Sequence of chain 1.G:
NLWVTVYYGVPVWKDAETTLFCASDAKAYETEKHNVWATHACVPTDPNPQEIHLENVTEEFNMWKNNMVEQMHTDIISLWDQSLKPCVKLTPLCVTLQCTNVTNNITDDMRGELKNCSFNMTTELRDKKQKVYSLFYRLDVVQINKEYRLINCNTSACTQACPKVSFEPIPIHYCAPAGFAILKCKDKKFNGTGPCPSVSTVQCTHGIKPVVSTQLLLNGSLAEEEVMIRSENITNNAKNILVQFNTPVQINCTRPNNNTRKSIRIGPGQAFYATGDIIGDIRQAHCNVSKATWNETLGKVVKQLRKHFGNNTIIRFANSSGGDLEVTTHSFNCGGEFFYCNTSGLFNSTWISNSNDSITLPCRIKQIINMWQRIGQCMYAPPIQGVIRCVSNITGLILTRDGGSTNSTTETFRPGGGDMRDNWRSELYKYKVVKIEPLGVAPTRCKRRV

Binding-site contacts:
Ligand atom C8 contacts residue ASN271 of chain 1.G at 4.4 Å.
Ligand atom C6 contacts residue ASN271 of chain 1.G at 4.2 Å.
Ligand atom O5 contacts residue ASN271 of chain 1.G at 2.4 Å (h-bond).
Ligand atom O7 contacts residue ASN271 of chain 1.G at 3.2 Å (h-bond).
Ligand atom C2 contacts residue ASN271 of chain 1.G at 2.5 Å.
Ligand atom O5 contacts residue GLY409 of chain 1.G at 4.3 Å.
Ligand atom C5 contacts residue ASN271 of chain 1.G at 3.7 Å.
Ligand atom C7 contacts residue ASN271 of chain 1.G at 3.2 Å.
Ligand atom N2 contacts residue ASN271 of chain 1.G at 2.9 Å (h-bond).
Ligand atom C1 contacts residue ASN271 of chain 1.G at 1.4 Å.
Ligand atom C3 contacts residue ASN271 of chain 1.G at 3.8 Å.
Ligand atom O7 contacts residue ILE292 of chain 1.G at 4.2 Å.
Ligand atom C1 contacts residue GLY409 of chain 1.G at 4.3 Å.
Ligand atom C4 contacts residue ASN271 of chain 1.G at 4.2 Å.

A protein and the small-molecule ligand that binds it are described below.
Small molecule (SMILES): CC(=O)N[C@@H]1[C@@H](O)[C@H](O)[C@@H](CO)O[C@H]1O